Binding-site contacts:
Ligand atom C5 contacts residue GLY19 of chain 1.B at 3.7 Å.
Ligand atom C1 contacts residue ASP75 of chain 1.B at 3.8 Å.
Ligand atom O3 contacts residue ASP75 of chain 1.B at 2.6 Å (salt-bridge).
Ligand atom O5 contacts residue TYR16 of chain 1.B at 3.5 Å (h-bond).
Ligand atom C2 contacts residue ASP75 of chain 1.B at 3.7 Å.
Ligand atom O2 contacts residue TYR82 of chain 1.B at 3.9 Å.
Ligand atom O6 contacts residue ASP93 of chain 1.B at 2.6 Å (salt-bridge).
Ligand atom C4 contacts residue ASP75 of chain 1.B at 4.0 Å.
Ligand atom O5 contacts residue GLY19 of chain 1.B at 2.9 Å (h-bond).
Ligand atom O6 contacts residue THR18 of chain 1.B at 2.9 Å (h-bond).
Ligand atom C1 contacts residue THR18 of chain 1.B at 4.0 Å.
Ligand atom O6 contacts residue TYR16 of chain 1.B at 2.7 Å (h-bond).
Ligand atom O6 contacts residue LYS17 of chain 1.B at 3.9 Å.
Ligand atom O5 contacts residue THR18 of chain 1.B at 3.7 Å.
Ligand atom C6 contacts residue ASP93 of chain 1.B at 3.4 Å.
Ligand atom C1 contacts residue GLY94 of chain 1.B at 3.7 Å.
Ligand atom C6 contacts residue THR18 of chain 1.B at 3.6 Å.
Ligand atom O2 contacts residue GLN73 of chain 1.B at 3.8 Å.
Ligand atom O2 contacts residue TRP20 of chain 1.B at 3.2 Å (h-bond).
Ligand atom O5 contacts residue ASP75 of chain 1.B at 3.4 Å (salt-bridge).
Ligand atom O2 contacts residue ASP75 of chain 1.B at 4.0 Å.
Ligand atom C3 contacts residue GLN73 of chain 1.B at 3.9 Å.
Ligand atom C2 contacts residue GLN73 of chain 1.B at 3.8 Å.
Ligand atom C6 contacts residue TYR16 of chain 1.B at 3.3 Å (hydrophobic).
Ligand atom C6 contacts residue GLY19 of chain 1.B at 3.3 Å.
Ligand atom O2 contacts residue GLN78 of chain 1.B at 3.1 Å (h-bond).
Ligand atom C4 contacts residue TRP20 of chain 1.B at 3.9 Å (hydrophobic).
Ligand atom O5 contacts residue ASP93 of chain 1.B at 3.2 Å.
Ligand atom O6 contacts residue GLY19 of chain 1.B at 3.3 Å (h-bond).
Ligand atom C1 contacts residue TRP20 of chain 1.B at 3.8 Å (hydrophobic).
Ligand atom C2 contacts residue TYR82 of chain 1.B at 3.9 Å (hydrophobic).
Ligand atom C1 contacts residue ASP93 of chain 1.B at 3.6 Å.
Ligand atom O5 contacts residue GLY94 of chain 1.B at 3.4 Å (h-bond).
Ligand atom C2 contacts residue TRP20 of chain 1.B at 3.9 Å (hydrophobic).
Ligand atom C3 contacts residue ASP75 of chain 1.B at 3.5 Å.
Ligand atom C1 contacts residue GLY19 of chain 1.B at 4.0 Å.
Ligand atom C6 contacts residue LYS17 of chain 1.B at 3.5 Å.
Ligand atom O6 contacts residue TRP20 of chain 1.B at 3.5 Å.
Ligand atom O3 contacts residue GLN73 of chain 1.B at 2.9 Å (h-bond).
Ligand atom C5 contacts residue TYR16 of chain 1.B at 4.0 Å (hydrophobic).

The small molecule below binds the protein below.
Small molecule (SMILES): OC[C@H]1O[C@H](O[C@H]2[C@H](O)[C@@H](O)[C@@H](O[C@H]3[C@H](O)[C@@H](O)[C@@H](O[C@H]4[C@H](O)[C@@H](O)[C@@H](O)O[C@@H]4CO)O[C@@H]3CO)O[C@@H]2CO)[C@H](O)[C@@H](O)[C@@H]1O

Sequence of chain 1.B:
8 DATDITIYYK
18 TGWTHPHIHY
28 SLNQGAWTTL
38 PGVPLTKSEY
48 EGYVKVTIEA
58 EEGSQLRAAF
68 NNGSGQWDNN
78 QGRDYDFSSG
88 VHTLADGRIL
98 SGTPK